A small-molecule ligand and the protein it binds are described below.
Small molecule (SMILES): CC(=O)N[C@@H]1[C@@H](O)[C@H](O)[C@@H](CO)O[C@H]1O

Sequence of chain 1.A:
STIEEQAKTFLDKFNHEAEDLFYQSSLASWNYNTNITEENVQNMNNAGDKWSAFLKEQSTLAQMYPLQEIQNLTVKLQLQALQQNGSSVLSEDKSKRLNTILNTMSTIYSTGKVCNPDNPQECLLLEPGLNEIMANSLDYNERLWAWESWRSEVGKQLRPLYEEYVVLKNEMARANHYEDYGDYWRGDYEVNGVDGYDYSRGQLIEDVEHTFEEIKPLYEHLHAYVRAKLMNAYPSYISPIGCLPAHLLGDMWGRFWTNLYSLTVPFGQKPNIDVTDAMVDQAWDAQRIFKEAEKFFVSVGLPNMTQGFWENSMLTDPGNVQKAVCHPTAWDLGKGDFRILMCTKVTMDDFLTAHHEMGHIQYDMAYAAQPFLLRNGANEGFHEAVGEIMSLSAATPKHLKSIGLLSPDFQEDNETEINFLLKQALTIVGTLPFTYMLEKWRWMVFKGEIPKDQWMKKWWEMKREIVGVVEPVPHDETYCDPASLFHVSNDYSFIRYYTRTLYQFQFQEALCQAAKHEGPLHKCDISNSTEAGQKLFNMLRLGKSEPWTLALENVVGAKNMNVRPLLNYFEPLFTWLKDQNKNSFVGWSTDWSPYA

Binding-site contacts:
Ligand atom C4 contacts residue ASN305 of chain 1.A at 4.2 Å.
Ligand atom C1 contacts residue ASN305 of chain 1.A at 1.5 Å.
Ligand atom O5 contacts residue ASN305 of chain 1.A at 2.3 Å (h-bond).
Ligand atom C5 contacts residue ASN305 of chain 1.A at 3.6 Å.
Ligand atom N2 contacts residue ASN305 of chain 1.A at 3.3 Å (h-bond).
Ligand atom O6 contacts residue ASN305 of chain 1.A at 4.2 Å.
Ligand atom C2 contacts residue ASN305 of chain 1.A at 2.6 Å.
Ligand atom C3 contacts residue ASN305 of chain 1.A at 4.0 Å.